Sequence of chain 1.E:
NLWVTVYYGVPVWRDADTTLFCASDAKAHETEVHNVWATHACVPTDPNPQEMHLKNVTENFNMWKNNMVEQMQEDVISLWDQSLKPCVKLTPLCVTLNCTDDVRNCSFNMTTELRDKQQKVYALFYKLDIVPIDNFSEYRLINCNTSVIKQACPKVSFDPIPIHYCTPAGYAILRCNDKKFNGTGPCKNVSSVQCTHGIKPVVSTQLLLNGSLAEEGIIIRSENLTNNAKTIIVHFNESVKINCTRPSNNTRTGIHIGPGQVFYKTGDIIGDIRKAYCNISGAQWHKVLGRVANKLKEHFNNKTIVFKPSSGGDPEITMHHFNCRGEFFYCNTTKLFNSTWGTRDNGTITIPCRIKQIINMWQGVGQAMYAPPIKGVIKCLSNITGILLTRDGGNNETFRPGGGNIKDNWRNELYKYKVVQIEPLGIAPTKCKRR

This protein binds this small molecule.
Small molecule (SMILES): CC(=O)N[C@@H]1[C@@H](O)[C@H](O)[C@@H](CO)O[C@H]1O

Binding-site contacts:
Ligand atom C3 contacts residue ASN334 of chain 1.E at 3.8 Å.
Ligand atom O7 contacts residue ASN334 of chain 1.E at 4.1 Å.
Ligand atom O6 contacts residue ASN334 of chain 1.E at 4.5 Å.
Ligand atom C4 contacts residue ASN334 of chain 1.E at 4.2 Å.
Ligand atom O5 contacts residue ASN334 of chain 1.E at 2.3 Å (h-bond).
Ligand atom C2 contacts residue ASN334 of chain 1.E at 2.5 Å.
Ligand atom C1 contacts residue ASN334 of chain 1.E at 1.4 Å.
Ligand atom C5 contacts residue ASN334 of chain 1.E at 3.6 Å.
Ligand atom O6 contacts residue LYS329 of chain 1.E at 4.5 Å.
Ligand atom N2 contacts residue ASN334 of chain 1.E at 2.9 Å (h-bond).
Ligand atom C6 contacts residue GLU330 of chain 1.E at 4.0 Å.
Ligand atom C7 contacts residue ASN334 of chain 1.E at 3.7 Å.